A small-molecule ligand and the protein it binds are described below.
Small molecule (SMILES): CC(C)(COP(=O)(O)OP(=O)(O)OC[C@H]1O[C@@H](n2cnc3c(N)ncnc32)[C@H](O)[C@H]1OP(=O)(O)O)[C@@H](O)C(=O)NCCC(=O)NCCSC(=O)c1ccccc1C#N

Sequence of chain 1.D:
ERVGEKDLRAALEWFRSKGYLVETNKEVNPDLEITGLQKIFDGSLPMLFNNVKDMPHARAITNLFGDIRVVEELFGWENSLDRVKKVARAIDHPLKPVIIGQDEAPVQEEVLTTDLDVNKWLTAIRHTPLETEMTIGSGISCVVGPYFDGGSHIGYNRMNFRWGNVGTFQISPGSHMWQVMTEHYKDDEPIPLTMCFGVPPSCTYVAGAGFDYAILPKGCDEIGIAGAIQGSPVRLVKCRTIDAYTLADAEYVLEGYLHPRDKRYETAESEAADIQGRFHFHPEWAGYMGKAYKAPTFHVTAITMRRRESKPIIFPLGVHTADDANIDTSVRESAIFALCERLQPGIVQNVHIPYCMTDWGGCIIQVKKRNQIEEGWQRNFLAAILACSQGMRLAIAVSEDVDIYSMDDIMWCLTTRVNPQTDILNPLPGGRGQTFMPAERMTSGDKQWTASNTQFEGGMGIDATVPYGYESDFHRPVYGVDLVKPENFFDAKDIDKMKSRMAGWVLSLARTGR

Binding-site contacts:
Ligand atom N19 contacts residue BYN1 of chain 1.Y at 3.5 Å.
Ligand atom O57 contacts residue PHE436 of chain 1.D at 3.0 Å.
Ligand atom C18 contacts residue GLU284 of chain 1.D at 3.4 Å.
Ligand atom CEP contacts residue ALA451 of chain 1.D at 3.3 Å (hydrophobic).
Ligand atom O5A contacts residue SER452 of chain 1.D at 3.5 Å (h-bond).
Ligand atom N6A contacts residue MET181 of chain 1.D at 3.5 Å.
Ligand atom O9P contacts residue LYS294 of chain 1.D at 3.5 Å (salt-bridge).
Ligand atom C18 contacts residue BYN1 of chain 1.Y at 3.2 Å.
Ligand atom N3A contacts residue ASN371 of chain 1.E at 3.5 Å (h-bond).
Ligand atom C7B contacts residue BYN1 of chain 1.Y at 3.2 Å.
Ligand atom O9P contacts residue TYR293 of chain 1.D at 3.5 Å.
Ligand atom C6P contacts residue GLN170 of chain 1.D at 3.4 Å.
Ligand atom N6A contacts residue THR182 of chain 1.D at 3.1 Å (h-bond).
Ligand atom N19 contacts residue ARG158 of chain 1.D at 3.3 Å (salt-bridge).
Ligand atom O4D contacts residue ASN371 of chain 1.E at 3.4 Å.
Ligand atom N4P contacts residue PHE436 of chain 1.D at 3.4 Å.
Ligand atom N19 contacts residue GLU284 of chain 1.D at 3.0 Å.
Ligand atom O5A contacts residue THR450 of chain 1.D at 2.9 Å (h-bond).
Ligand atom C1B contacts residue PHE436 of chain 1.D at 3.3 Å (hydrophobic).
Ligand atom C4B contacts residue VAL319 of chain 1.D at 3.3 Å (hydrophobic).
Ligand atom C2P contacts residue PHE436 of chain 1.D at 3.3 Å (hydrophobic).
Ligand atom O9A contacts residue LYS263 of chain 1.D at 3.3 Å (salt-bridge).
Ligand atom N1A contacts residue THR182 of chain 1.D at 3.4 Å.
Ligand atom C5B contacts residue TRP285 of chain 1.D at 3.4 Å (hydrophobic).
Ligand atom C6B contacts residue BYN1 of chain 1.Y at 3.2 Å.
Ligand atom C3B contacts residue BYN1 of chain 1.Y at 3.4 Å.
Ligand atom S1P contacts residue PHE436 of chain 1.D at 3.4 Å.
Ligand atom C3P contacts residue SER172 of chain 1.D at 3.4 Å.
Ligand atom O4A contacts residue GLN276 of chain 1.D at 2.8 Å (h-bond).
Ligand atom OAP contacts residue GLN276 of chain 1.D at 3.1 Å (h-bond).
Ligand atom S1P contacts residue SER172 of chain 1.D at 2.9 Å (h-bond).
Ligand atom C2B contacts residue TRP285 of chain 1.D at 3.5 Å (hydrophobic).
Ligand atom O8A contacts residue TYR185 of chain 1.D at 3.1 Å (h-bond).
Ligand atom N19 contacts residue HIS282 of chain 1.D at 3.5 Å (h-bond).
Ligand atom C7B contacts residue TRP360 of chain 1.D at 3.5 Å (hydrophobic).
Ligand atom C2P contacts residue SER172 of chain 1.D at 2.9 Å.
Ligand atom N4P contacts residue GLN170 of chain 1.D at 3.0 Å (h-bond).
Ligand atom C3P contacts residue PHE436 of chain 1.D at 3.3 Å (hydrophobic).
Ligand atom C5P contacts residue PRO173 of chain 1.D at 3.5 Å (hydrophobic).
Ligand atom O57 contacts residue BYN1 of chain 1.Y at 3.4 Å.

Sequence of chain 1.E:
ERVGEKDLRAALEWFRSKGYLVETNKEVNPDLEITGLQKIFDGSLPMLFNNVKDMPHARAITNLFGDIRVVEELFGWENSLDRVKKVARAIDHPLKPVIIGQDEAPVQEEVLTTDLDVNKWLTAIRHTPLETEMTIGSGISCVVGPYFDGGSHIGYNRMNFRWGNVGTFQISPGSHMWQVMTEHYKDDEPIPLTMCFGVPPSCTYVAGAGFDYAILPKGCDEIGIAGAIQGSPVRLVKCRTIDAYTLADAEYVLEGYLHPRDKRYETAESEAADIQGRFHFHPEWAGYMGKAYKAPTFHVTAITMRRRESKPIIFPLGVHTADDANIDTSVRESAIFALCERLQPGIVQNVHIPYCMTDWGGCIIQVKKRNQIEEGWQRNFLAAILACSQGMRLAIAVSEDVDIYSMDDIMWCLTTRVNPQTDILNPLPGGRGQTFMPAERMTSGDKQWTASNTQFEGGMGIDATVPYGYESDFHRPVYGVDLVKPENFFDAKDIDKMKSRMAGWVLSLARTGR